Sequence of chain 1.UA:
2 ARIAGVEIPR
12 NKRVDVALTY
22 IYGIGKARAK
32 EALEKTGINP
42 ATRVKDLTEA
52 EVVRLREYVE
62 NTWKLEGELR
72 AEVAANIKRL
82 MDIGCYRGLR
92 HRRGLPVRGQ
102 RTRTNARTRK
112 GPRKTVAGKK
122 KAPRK

Binding-site contacts:
Ligand atom C2 contacts residue ARG125 of chain 1.UA at 4.2 Å.
Ligand atom O2 contacts residue ARG125 of chain 1.UA at 3.4 Å (salt-bridge).

This protein binds this small molecule.
Small molecule (SMILES): Nc1nc(=O)c2ncn([C@@H]3O[C@H](CO[P](=O)(O)O[C@H]4[C@@H](O)[C@H](n5ccc(=O)[nH]c5=O)O[C@@H]4CO[P](=O)(O)O[C@H]4[C@@H](O)[C@H](n5cnc6c(N)ncnc65)O[C@@H]4CO[P](=O)(O)O[C@H]4[C@@H](O)[C@H](n5cnc6c(N)ncnc65)O[C@@H]4CO)[C@@H](O[P](=O)(O)OC[C@H]4O[C@@H](n5ccc(=O)[nH]c5=O)[C@H](O)[C@@H]4O)[C@H]3O)c2[nH]1